Sequence of chain 1.L:
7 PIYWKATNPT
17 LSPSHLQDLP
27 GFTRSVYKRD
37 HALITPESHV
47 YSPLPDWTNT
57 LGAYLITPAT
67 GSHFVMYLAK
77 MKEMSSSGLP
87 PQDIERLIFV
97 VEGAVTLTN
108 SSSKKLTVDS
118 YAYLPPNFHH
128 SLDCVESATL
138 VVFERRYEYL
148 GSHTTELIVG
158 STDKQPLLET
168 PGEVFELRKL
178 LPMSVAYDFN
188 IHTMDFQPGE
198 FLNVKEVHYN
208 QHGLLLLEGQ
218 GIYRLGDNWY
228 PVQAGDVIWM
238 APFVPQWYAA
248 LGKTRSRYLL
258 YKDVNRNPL

Binding-site contacts:
Ligand atom C contacts residue GLU203 of chain 1.L at 3.6 Å.
Ligand atom CG contacts residue TYR220 of chain 1.L at 3.5 Å (hydrophobic).
Ligand atom O contacts residue LYS259 of chain 1.L at 3.4 Å (salt-bridge).
Ligand atom O contacts residue HIS209 of chain 1.L at 3.2 Å (h-bond).
Ligand atom CG contacts residue TYR255 of chain 1.L at 4.0 Å (hydrophobic).
Ligand atom NE contacts residue HIS209 of chain 1.L at 3.9 Å.
Ligand atom NB contacts residue LEU257 of chain 1.L at 3.8 Å.
Ligand atom OE contacts residue LEU199 of chain 1.L at 3.9 Å.
Ligand atom O contacts residue MN1 of chain 1.MA at 2.2 Å.
Ligand atom CA contacts residue MET191 of chain 1.L at 3.9 Å (hydrophobic).
Ligand atom O contacts residue GLU203 of chain 1.L at 3.0 Å (salt-bridge).
Ligand atom N contacts residue MET191 of chain 1.L at 3.4 Å.
Ligand atom NE contacts residue GLN243 of chain 1.L at 2.7 Å (h-bond).
Ligand atom OE contacts residue MET191 of chain 1.L at 3.6 Å.
Ligand atom CG contacts residue LEU257 of chain 1.L at 4.1 Å (hydrophobic).
Ligand atom NB contacts residue GLU203 of chain 1.L at 3.3 Å (salt-bridge).
Ligand atom CA contacts residue MN1 of chain 1.MA at 3.2 Å.
Ligand atom OE contacts residue TYR220 of chain 1.L at 3.5 Å (h-bond).
Ligand atom C contacts residue LYS259 of chain 1.L at 3.6 Å.
Ligand atom O contacts residue HIS205 of chain 1.L at 3.4 Å (h-bond).
Ligand atom OE contacts residue TYR255 of chain 1.L at 2.9 Å (h-bond).
Ligand atom NE contacts residue MN1 of chain 1.MA at 3.4 Å.
Ligand atom NB contacts residue HIS209 of chain 1.L at 3.4 Å (h-bond).
Ligand atom NB contacts residue MN1 of chain 1.MA at 2.3 Å.
Ligand atom CG contacts residue MN1 of chain 1.MA at 3.3 Å.
Ligand atom CA contacts residue LEU257 of chain 1.L at 3.8 Å (hydrophobic).
Ligand atom CA contacts residue HIS209 of chain 1.L at 4.2 Å.
Ligand atom OXT contacts residue MN1 of chain 1.MA at 4.2 Å.
Ligand atom N contacts residue GLU203 of chain 1.L at 2.8 Å (salt-bridge).
Ligand atom N contacts residue MN1 of chain 1.MA at 4.1 Å.
Ligand atom NE contacts residue TYR220 of chain 1.L at 2.6 Å (h-bond).
Ligand atom C contacts residue MN1 of chain 1.MA at 3.0 Å.
Ligand atom NE contacts residue GLU203 of chain 1.L at 4.2 Å.
Ligand atom C contacts residue HIS209 of chain 1.L at 4.0 Å.
Ligand atom NB contacts residue GLN243 of chain 1.L at 3.8 Å.
Ligand atom OXT contacts residue LYS259 of chain 1.L at 2.9 Å (salt-bridge).
Ligand atom NE contacts residue MET237 of chain 1.L at 3.8 Å.
Ligand atom CA contacts residue GLU203 of chain 1.L at 3.6 Å.
Ligand atom CG contacts residue GLN243 of chain 1.L at 3.7 Å.
Ligand atom CG contacts residue GLU203 of chain 1.L at 4.0 Å.

The protein below binds the small molecule below.
Small molecule (SMILES): NC(=O)N[C@H](N)C(=O)O